Sequence of chain 1.A:
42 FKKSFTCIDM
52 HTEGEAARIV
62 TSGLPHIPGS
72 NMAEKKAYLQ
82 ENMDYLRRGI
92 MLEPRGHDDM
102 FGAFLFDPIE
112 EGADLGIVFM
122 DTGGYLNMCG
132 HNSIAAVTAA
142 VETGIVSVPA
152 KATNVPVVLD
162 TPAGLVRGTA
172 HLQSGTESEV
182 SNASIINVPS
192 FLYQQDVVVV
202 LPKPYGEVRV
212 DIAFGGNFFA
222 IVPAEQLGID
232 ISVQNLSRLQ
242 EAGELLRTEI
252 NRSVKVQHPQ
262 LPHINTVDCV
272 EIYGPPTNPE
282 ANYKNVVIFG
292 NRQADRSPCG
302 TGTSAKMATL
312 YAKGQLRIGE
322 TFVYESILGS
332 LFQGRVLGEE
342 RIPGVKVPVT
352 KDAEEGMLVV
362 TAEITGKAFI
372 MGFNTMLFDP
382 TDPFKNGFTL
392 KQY

Binding-site contacts:
Ligand atom C2 contacts residue CYS130 of chain 1.A at 3.5 Å (hydrophobic).
Ligand atom C3 contacts residue CYS130 of chain 1.A at 4.1 Å (hydrophobic).
Ligand atom C4 contacts residue CYS300 of chain 1.A at 4.2 Å (hydrophobic).
Ligand atom C2 contacts residue HIS132 of chain 1.A at 3.9 Å.
Ligand atom C3 contacts residue CYS300 of chain 1.A at 3.6 Å (hydrophobic).
Ligand atom O7 contacts residue THR302 of chain 1.A at 4.0 Å.
Ligand atom C1 contacts residue CYS130 of chain 1.A at 3.6 Å (hydrophobic).
Ligand atom C1 contacts residue THR302 of chain 1.A at 3.7 Å.
Ligand atom C2 contacts residue ASP296 of chain 1.A at 3.7 Å.
Ligand atom C4 contacts residue LEU127 of chain 1.A at 3.4 Å (hydrophobic).
Ligand atom C1 contacts residue GLY131 of chain 1.A at 3.3 Å.
Ligand atom C4 contacts residue PHE102 of chain 1.A at 4.1 Å (hydrophobic).
Ligand atom C4 contacts residue PHE290 of chain 1.A at 3.8 Å (hydrophobic).
Ligand atom O8 contacts residue GLY131 of chain 1.A at 2.8 Å (h-bond).
Ligand atom C3 contacts residue LEU127 of chain 1.A at 3.6 Å (hydrophobic).
Ligand atom C1 contacts residue HIS132 of chain 1.A at 3.8 Å.
Ligand atom N6 contacts residue CYS300 of chain 1.A at 3.9 Å.
Ligand atom C3 contacts residue THR302 of chain 1.A at 3.8 Å.
Ligand atom O7 contacts residue GLY301 of chain 1.A at 2.8 Å (h-bond).
Ligand atom O7 contacts residue HIS132 of chain 1.A at 2.9 Å (h-bond).
Ligand atom C5 contacts residue PHE102 of chain 1.A at 4.1 Å (hydrophobic).
Ligand atom O8 contacts residue GLY301 of chain 1.A at 3.5 Å (h-bond).
Ligand atom O8 contacts residue CYS300 of chain 1.A at 3.7 Å.
Ligand atom O7 contacts residue CYS300 of chain 1.A at 3.6 Å.
Ligand atom C1 contacts residue GLY301 of chain 1.A at 3.3 Å.
Ligand atom C5 contacts residue PHE290 of chain 1.A at 3.4 Å (hydrophobic).
Ligand atom N6 contacts residue ASP296 of chain 1.A at 2.9 Å (salt-bridge).
Ligand atom C1 contacts residue ASP296 of chain 1.A at 4.2 Å.
Ligand atom O8 contacts residue THR302 of chain 1.A at 2.7 Å (h-bond).
Ligand atom O8 contacts residue CYS130 of chain 1.A at 3.5 Å.
Ligand atom O7 contacts residue CYS130 of chain 1.A at 3.8 Å.
Ligand atom C2 contacts residue CYS300 of chain 1.A at 3.4 Å (hydrophobic).
Ligand atom C1 contacts residue CYS300 of chain 1.A at 3.4 Å (hydrophobic).
Ligand atom C5 contacts residue HIS132 of chain 1.A at 4.0 Å.
Ligand atom C5 contacts residue ASP296 of chain 1.A at 3.4 Å.
Ligand atom O7 contacts residue ASP296 of chain 1.A at 4.0 Å.
Ligand atom C2 contacts residue THR302 of chain 1.A at 4.2 Å.
Ligand atom N6 contacts residue CYS130 of chain 1.A at 3.8 Å.
Ligand atom N6 contacts residue HIS132 of chain 1.A at 3.1 Å (h-bond).
Ligand atom O7 contacts residue GLY131 of chain 1.A at 3.3 Å (h-bond).

The small molecule below binds the protein below.
Small molecule (SMILES): O=C([O-])c1ccc[nH]1